Binding-site contacts:
Ligand atom C5 contacts residue ASN102 of chain 1.F at 3.7 Å.
Ligand atom C4 contacts residue ASN102 of chain 1.F at 4.3 Å.
Ligand atom O7 contacts residue ASN102 of chain 1.F at 3.9 Å.
Ligand atom C8 contacts residue SER101 of chain 1.F at 4.4 Å.
Ligand atom C2 contacts residue GLU99 of chain 1.F at 4.3 Å.
Ligand atom C7 contacts residue ASN102 of chain 1.F at 3.6 Å.
Ligand atom N2 contacts residue SER101 of chain 1.F at 4.5 Å.
Ligand atom C1 contacts residue ASN102 of chain 1.F at 1.4 Å.
Ligand atom C8 contacts residue LYS98 of chain 1.F at 4.4 Å.
Ligand atom O5 contacts residue ASN102 of chain 1.F at 2.4 Å (h-bond).
Ligand atom C2 contacts residue ASN102 of chain 1.F at 2.6 Å.
Ligand atom N2 contacts residue ASN102 of chain 1.F at 3.0 Å (h-bond).
Ligand atom N2 contacts residue LYS98 of chain 1.F at 4.1 Å.
Ligand atom C3 contacts residue ASN102 of chain 1.F at 3.9 Å.

Sequence of chain 1.F:
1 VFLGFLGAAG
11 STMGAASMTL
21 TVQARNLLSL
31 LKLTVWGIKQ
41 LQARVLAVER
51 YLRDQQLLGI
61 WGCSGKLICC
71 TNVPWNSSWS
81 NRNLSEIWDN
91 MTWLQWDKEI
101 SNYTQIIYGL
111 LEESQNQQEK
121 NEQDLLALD

A small-molecule ligand and the protein it binds are described below.
Small molecule (SMILES): CC(=O)N[C@@H]1[C@@H](O)[C@H](O)[C@@H](CO)O[C@H]1O